Sequence of chain 1.A:
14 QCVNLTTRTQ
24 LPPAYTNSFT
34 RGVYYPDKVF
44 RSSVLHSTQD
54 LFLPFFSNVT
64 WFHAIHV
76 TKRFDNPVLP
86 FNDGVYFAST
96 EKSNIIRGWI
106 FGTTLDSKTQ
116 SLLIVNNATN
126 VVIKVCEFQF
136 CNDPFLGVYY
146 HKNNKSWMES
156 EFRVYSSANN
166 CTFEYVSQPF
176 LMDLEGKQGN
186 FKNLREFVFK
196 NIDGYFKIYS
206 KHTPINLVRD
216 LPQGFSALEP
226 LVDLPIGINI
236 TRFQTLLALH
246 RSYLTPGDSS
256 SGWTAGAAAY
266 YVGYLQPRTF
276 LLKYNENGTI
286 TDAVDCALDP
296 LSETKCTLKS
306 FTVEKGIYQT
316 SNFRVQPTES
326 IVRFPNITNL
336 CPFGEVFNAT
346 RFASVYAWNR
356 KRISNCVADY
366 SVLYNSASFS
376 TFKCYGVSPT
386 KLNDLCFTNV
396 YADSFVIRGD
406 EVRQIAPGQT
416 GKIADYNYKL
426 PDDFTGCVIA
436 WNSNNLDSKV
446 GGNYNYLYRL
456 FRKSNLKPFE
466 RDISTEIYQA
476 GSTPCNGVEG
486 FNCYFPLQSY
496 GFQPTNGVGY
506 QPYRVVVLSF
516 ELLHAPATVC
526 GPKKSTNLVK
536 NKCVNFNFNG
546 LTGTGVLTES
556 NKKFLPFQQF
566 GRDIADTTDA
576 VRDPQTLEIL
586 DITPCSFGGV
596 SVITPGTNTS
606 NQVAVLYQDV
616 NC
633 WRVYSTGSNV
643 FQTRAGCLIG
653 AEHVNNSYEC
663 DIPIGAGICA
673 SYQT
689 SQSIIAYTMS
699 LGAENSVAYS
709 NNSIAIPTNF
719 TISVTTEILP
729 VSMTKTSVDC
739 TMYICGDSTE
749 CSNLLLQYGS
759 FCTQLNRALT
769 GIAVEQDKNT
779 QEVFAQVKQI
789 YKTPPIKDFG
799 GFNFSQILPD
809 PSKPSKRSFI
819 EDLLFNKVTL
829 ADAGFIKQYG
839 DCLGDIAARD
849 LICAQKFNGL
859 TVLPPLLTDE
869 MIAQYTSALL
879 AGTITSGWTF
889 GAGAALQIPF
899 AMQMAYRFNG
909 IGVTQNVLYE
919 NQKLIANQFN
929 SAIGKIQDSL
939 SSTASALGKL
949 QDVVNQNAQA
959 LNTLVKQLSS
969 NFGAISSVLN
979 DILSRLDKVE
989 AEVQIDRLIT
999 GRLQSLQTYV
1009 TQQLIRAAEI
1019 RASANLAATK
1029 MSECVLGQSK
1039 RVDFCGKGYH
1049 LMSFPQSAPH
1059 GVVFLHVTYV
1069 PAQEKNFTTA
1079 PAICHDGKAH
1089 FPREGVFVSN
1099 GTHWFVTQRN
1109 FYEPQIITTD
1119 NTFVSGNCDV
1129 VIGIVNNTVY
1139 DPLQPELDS

This protein binds this small molecule.
Small molecule (SMILES): CC(=O)N[C@H]1[C@H](O[C@H]2[C@H](O)[C@@H](NC(C)=O)CO[C@@H]2CO)O[C@H](CO)[C@@H](O)[C@@H]1O

Binding-site contacts:
Ligand atom N2 contacts residue ASN282 of chain 1.A at 2.9 Å (h-bond).
Ligand atom O7 contacts residue ASN282 of chain 1.A at 4.0 Å.
Ligand atom C7 contacts residue GLU281 of chain 1.A at 3.5 Å.
Ligand atom C1 contacts residue ASN282 of chain 1.A at 1.4 Å.
Ligand atom C2 contacts residue ASN282 of chain 1.A at 2.4 Å.
Ligand atom C8 contacts residue GLU281 of chain 1.A at 3.6 Å.
Ligand atom C7 contacts residue ASN280 of chain 1.A at 4.2 Å.
Ligand atom C8 contacts residue ASN280 of chain 1.A at 3.5 Å.
Ligand atom O5 contacts residue ASN282 of chain 1.A at 2.3 Å (h-bond).
Ligand atom C6 contacts residue LYS558 of chain 1.C at 4.4 Å.
Ligand atom C4 contacts residue ASN282 of chain 1.A at 4.2 Å.
Ligand atom C3 contacts residue ASN282 of chain 1.A at 3.8 Å.
Ligand atom N2 contacts residue ASN280 of chain 1.A at 4.4 Å.
Ligand atom C5 contacts residue ASN282 of chain 1.A at 3.6 Å.
Ligand atom O7 contacts residue GLU281 of chain 1.A at 2.9 Å (salt-bridge).
Ligand atom C7 contacts residue ASN282 of chain 1.A at 3.6 Å.
Ligand atom O6 contacts residue LYS558 of chain 1.C at 4.1 Å.

Sequence of chain 1.C:
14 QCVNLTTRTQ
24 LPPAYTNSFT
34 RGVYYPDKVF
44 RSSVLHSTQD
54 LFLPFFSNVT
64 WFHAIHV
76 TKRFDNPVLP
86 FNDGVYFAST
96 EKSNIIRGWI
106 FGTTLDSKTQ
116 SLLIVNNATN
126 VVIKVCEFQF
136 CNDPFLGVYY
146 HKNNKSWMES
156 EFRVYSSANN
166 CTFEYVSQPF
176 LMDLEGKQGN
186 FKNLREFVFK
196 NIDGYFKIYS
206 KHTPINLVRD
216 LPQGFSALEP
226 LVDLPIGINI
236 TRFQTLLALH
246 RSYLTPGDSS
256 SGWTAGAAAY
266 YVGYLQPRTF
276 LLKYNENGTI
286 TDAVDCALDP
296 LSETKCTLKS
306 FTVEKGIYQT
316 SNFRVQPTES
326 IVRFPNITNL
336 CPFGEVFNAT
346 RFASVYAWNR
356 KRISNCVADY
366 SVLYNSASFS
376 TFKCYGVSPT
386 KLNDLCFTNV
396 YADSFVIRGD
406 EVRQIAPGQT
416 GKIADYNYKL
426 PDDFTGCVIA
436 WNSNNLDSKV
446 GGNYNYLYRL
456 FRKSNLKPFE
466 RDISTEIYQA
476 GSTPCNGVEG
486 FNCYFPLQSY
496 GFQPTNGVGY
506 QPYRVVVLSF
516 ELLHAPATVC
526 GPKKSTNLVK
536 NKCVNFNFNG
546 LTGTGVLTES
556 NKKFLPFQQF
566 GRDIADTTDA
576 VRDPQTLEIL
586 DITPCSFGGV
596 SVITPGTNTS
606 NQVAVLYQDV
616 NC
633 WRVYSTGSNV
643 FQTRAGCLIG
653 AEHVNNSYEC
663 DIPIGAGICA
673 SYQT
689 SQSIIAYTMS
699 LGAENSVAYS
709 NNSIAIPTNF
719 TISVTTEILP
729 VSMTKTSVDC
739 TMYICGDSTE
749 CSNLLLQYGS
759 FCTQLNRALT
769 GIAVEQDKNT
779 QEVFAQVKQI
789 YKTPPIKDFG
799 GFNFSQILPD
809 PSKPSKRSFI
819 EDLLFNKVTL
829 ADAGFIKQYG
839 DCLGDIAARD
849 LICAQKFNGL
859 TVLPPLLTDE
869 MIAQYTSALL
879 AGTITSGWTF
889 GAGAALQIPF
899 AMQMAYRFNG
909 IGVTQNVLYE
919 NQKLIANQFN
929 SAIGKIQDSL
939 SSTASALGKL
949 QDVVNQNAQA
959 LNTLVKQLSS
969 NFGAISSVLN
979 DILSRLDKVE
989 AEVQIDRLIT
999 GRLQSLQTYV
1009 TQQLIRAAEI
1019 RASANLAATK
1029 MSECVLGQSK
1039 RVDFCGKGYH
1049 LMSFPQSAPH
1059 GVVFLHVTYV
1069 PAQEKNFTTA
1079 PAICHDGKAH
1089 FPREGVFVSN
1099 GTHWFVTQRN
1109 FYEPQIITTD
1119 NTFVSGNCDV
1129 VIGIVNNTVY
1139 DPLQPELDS